Binding-site contacts:
Ligand atom OAF contacts residue ALA49 of chain 1.A at 3.2 Å.
Ligand atom CAK contacts residue ALA50 of chain 1.A at 3.7 Å (hydrophobic).
Ligand atom OAF contacts residue LEU104 of chain 1.A at 3.6 Å.
Ligand atom CAJ contacts residue ALA50 of chain 1.A at 3.8 Å (hydrophobic).
Ligand atom CAM contacts residue PHE91 of chain 1.A at 3.5 Å (hydrophobic).
Ligand atom OAG contacts residue ARG94 of chain 1.A at 3.0 Å (salt-bridge).
Ligand atom CAA contacts residue ALA50 of chain 1.A at 3.5 Å (hydrophobic).
Ligand atom CAU contacts residue ALA50 of chain 1.A at 3.6 Å (hydrophobic).
Ligand atom CAL contacts residue LEU87 of chain 1.A at 3.9 Å (hydrophobic).
Ligand atom CAI contacts residue PHE91 of chain 1.A at 3.4 Å (hydrophobic).
Ligand atom OAH contacts residue ASN84 of chain 1.A at 2.6 Å (h-bond).
Ligand atom CAJ contacts residue PHE91 of chain 1.A at 3.7 Å (hydrophobic).
Ligand atom CAN contacts residue ILE46 of chain 1.A at 3.8 Å (hydrophobic).
Ligand atom CAK contacts residue LEU87 of chain 1.A at 3.5 Å (hydrophobic).
Ligand atom OAG contacts residue PHE91 of chain 1.A at 3.7 Å.
Ligand atom OAG contacts residue ALA105 of chain 1.A at 3.6 Å.
Ligand atom OAH contacts residue CYS210 of chain 1.A at 3.8 Å.
Ligand atom CBA contacts residue ILE46 of chain 1.A at 3.9 Å (hydrophobic).
Ligand atom OAF contacts residue ALA105 of chain 1.A at 2.9 Å (h-bond).
Ligand atom CAP contacts residue ILE46 of chain 1.A at 3.8 Å (hydrophobic).
Ligand atom OAG contacts residue GLN53 of chain 1.A at 3.2 Å.
Ligand atom CAQ contacts residue ILE123 of chain 1.A at 3.7 Å (hydrophobic).
Ligand atom CAD contacts residue VAL127 of chain 1.A at 3.8 Å (hydrophobic).
Ligand atom CAE contacts residue ILE46 of chain 1.A at 3.6 Å (hydrophobic).
Ligand atom CAT contacts residue ALA105 of chain 1.A at 3.8 Å (hydrophobic).
Ligand atom CAC contacts residue HIS213 of chain 1.A at 3.5 Å.
Ligand atom CAX contacts residue PHE91 of chain 1.A at 3.7 Å (hydrophobic).
Ligand atom CAV contacts residue ASN84 of chain 1.A at 3.5 Å.
Ligand atom CAL contacts residue ASN84 of chain 1.A at 3.4 Å.
Ligand atom CAY contacts residue ILE46 of chain 1.A at 3.5 Å (hydrophobic).
Ligand atom CAU contacts residue PHE91 of chain 1.A at 3.6 Å (hydrophobic).
Ligand atom CAB contacts residue PHE217 of chain 1.A at 3.8 Å (hydrophobic).
Ligand atom OAF contacts residue ARG94 of chain 1.A at 3.8 Å.
Ligand atom CAT contacts residue ARG94 of chain 1.A at 3.6 Å.
Ligand atom CAO contacts residue ILE46 of chain 1.A at 3.6 Å (hydrophobic).
Ligand atom CAW contacts residue ILE46 of chain 1.A at 3.6 Å (hydrophobic).
Ligand atom OAH contacts residue ILE88 of chain 1.A at 3.8 Å.
Ligand atom CAE contacts residue ILE102 of chain 1.A at 3.5 Å (hydrophobic).
Ligand atom CAT contacts residue GLN53 of chain 1.A at 3.7 Å.
Ligand atom CAM contacts residue ILE46 of chain 1.A at 3.7 Å (hydrophobic).

Sequence of chain 1.A:
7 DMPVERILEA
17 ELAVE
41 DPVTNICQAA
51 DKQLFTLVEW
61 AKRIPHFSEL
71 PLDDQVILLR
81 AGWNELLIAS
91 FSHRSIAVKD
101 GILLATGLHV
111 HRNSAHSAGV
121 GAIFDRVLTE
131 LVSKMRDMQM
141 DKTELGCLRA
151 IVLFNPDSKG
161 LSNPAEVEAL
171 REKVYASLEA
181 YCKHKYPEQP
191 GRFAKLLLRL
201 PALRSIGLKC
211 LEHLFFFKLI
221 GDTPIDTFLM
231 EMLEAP

The small molecule below binds the protein below.
Small molecule (SMILES): CCOc1cc2c(cc1-c1cc(/C=C/C(=O)O)ccc1O)C(C)(C)CCC2(C)C